Sequence of chain 1.C:
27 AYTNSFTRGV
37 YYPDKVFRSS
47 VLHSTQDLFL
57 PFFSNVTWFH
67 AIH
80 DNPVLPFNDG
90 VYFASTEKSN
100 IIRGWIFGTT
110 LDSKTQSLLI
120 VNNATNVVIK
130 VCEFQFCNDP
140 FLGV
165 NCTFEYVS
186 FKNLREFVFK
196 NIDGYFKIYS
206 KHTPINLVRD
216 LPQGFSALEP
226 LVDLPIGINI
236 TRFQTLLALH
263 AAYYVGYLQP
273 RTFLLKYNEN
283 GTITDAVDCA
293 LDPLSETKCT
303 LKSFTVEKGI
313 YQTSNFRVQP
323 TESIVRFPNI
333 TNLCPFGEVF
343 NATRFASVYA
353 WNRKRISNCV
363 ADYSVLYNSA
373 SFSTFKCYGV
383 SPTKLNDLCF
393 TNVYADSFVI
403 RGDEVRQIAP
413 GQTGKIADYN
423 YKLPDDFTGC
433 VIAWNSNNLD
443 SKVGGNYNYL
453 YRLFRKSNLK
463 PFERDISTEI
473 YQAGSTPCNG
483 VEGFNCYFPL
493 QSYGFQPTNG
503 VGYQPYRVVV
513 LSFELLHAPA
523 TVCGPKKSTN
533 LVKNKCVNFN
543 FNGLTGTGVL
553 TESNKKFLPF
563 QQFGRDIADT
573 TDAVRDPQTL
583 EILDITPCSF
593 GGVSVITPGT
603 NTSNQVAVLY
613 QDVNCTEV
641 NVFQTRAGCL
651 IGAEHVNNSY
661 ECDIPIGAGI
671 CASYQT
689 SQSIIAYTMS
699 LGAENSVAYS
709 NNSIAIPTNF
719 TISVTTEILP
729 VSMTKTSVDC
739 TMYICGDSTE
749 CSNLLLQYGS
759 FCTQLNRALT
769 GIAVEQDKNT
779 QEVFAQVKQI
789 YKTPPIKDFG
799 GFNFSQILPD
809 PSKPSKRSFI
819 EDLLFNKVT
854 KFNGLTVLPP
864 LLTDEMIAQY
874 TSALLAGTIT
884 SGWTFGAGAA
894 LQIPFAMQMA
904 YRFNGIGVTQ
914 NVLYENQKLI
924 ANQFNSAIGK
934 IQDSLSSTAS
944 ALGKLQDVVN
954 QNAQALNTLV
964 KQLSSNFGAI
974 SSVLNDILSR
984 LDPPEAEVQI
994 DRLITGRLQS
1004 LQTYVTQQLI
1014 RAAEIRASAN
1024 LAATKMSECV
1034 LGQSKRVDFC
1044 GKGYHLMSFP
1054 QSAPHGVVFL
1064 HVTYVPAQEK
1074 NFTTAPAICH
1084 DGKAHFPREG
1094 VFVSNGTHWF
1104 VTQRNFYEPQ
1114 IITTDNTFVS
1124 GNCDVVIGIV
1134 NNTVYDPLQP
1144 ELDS

Binding-site contacts:
Ligand atom C7 contacts residue ASN710 of chain 1.B at 4.1 Å.
Ligand atom C8 contacts residue ASN710 of chain 1.B at 4.1 Å.
Ligand atom N2 contacts residue ASN709 of chain 1.B at 2.9 Å (h-bond).
Ligand atom O7 contacts residue ASN710 of chain 1.B at 3.2 Å.
Ligand atom C1 contacts residue ASP796 of chain 1.C at 3.8 Å.
Ligand atom C5 contacts residue ASP796 of chain 1.C at 3.5 Å.
Ligand atom O7 contacts residue ASN709 of chain 1.B at 4.1 Å.
Ligand atom C1 contacts residue ASN709 of chain 1.B at 1.4 Å.
Ligand atom O5 contacts residue ASN709 of chain 1.B at 2.3 Å (h-bond).
Ligand atom C7 contacts residue ASN709 of chain 1.B at 3.5 Å.
Ligand atom C6 contacts residue ASP796 of chain 1.C at 3.3 Å.
Ligand atom C5 contacts residue ASN709 of chain 1.B at 3.6 Å.
Ligand atom C3 contacts residue ASN709 of chain 1.B at 3.8 Å.
Ligand atom C2 contacts residue ASN709 of chain 1.B at 2.4 Å.
Ligand atom O5 contacts residue ASP796 of chain 1.C at 2.9 Å (salt-bridge).
Ligand atom C8 contacts residue ASN709 of chain 1.B at 3.2 Å.
Ligand atom O6 contacts residue ASP796 of chain 1.C at 4.2 Å.
Ligand atom C4 contacts residue ASN709 of chain 1.B at 4.2 Å.

A protein and the small-molecule ligand that binds it are described below.
Small molecule (SMILES): CC(=O)N[C@@H]1[C@@H](O)[C@H](O)[C@@H](CO)O[C@H]1O

Sequence of chain 1.B:
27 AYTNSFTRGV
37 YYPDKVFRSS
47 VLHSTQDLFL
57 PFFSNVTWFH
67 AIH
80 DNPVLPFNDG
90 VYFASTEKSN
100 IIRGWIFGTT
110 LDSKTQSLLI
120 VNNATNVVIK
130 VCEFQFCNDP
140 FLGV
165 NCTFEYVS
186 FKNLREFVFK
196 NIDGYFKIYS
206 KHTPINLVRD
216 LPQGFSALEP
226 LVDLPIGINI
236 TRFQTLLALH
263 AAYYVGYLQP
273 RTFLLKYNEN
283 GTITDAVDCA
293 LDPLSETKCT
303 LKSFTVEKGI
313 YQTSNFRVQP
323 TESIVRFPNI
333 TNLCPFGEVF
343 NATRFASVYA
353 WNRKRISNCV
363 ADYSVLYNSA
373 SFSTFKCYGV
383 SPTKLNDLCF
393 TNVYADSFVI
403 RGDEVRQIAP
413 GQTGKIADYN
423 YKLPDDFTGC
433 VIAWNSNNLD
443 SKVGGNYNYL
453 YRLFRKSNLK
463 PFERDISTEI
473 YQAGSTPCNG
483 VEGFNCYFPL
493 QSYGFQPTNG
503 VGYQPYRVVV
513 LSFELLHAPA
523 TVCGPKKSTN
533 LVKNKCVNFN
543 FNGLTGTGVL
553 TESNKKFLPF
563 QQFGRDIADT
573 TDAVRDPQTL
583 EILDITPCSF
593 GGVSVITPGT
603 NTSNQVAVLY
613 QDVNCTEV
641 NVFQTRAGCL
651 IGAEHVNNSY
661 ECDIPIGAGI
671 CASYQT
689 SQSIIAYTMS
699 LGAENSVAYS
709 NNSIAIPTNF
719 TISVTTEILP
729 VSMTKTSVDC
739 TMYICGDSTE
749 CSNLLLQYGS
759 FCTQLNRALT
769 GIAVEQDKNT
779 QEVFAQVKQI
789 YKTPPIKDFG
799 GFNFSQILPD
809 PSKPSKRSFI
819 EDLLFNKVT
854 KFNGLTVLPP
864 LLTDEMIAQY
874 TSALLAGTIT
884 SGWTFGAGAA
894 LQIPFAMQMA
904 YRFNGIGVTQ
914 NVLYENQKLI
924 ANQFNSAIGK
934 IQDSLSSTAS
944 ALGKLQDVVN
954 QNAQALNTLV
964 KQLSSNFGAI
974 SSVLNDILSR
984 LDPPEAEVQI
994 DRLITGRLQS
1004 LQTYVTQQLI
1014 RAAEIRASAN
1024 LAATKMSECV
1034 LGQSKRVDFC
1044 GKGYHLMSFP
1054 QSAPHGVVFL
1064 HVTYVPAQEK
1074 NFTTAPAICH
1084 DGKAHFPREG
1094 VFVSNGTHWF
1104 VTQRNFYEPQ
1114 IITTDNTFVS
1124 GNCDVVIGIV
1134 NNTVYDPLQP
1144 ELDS